Sequence of chain 1.I:
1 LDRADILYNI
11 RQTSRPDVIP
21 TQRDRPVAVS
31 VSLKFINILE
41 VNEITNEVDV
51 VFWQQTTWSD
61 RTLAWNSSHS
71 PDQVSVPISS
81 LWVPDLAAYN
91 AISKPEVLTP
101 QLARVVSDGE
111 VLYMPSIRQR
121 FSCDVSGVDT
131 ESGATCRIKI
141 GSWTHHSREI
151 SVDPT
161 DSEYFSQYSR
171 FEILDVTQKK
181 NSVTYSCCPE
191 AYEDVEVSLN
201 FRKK

Binding-site contacts:
Ligand atom O6 contacts residue THR144 of chain 1.H at 3.8 Å.
Ligand atom N1 contacts residue TRP143 of chain 1.H at 2.8 Å (h-bond).
Ligand atom C4 contacts residue CYS188 of chain 1.H at 4.3 Å (hydrophobic).
Ligand atom N1 contacts residue TYR192 of chain 1.H at 4.3 Å.
Ligand atom C11 contacts residue TRP53 of chain 1.I at 3.8 Å (hydrophobic).
Ligand atom C2 contacts residue TRP143 of chain 1.H at 3.2 Å (hydrophobic).
Ligand atom C11 contacts residue TYR185 of chain 1.H at 3.8 Å (hydrophobic).
Ligand atom C8 contacts residue TRP143 of chain 1.H at 3.8 Å (hydrophobic).
Ligand atom C12 contacts residue THR144 of chain 1.H at 3.8 Å.
Ligand atom C13 contacts residue LEU112 of chain 1.I at 4.4 Å (hydrophobic).
Ligand atom O3 contacts residue TRP143 of chain 1.H at 3.0 Å (h-bond).
Ligand atom C12 contacts residue ARG104 of chain 1.I at 3.3 Å.
Ligand atom C8 contacts residue MET114 of chain 1.I at 3.9 Å (hydrophobic).
Ligand atom C4 contacts residue CYS187 of chain 1.H at 4.1 Å (hydrophobic).
Ligand atom C13 contacts residue TRP143 of chain 1.H at 3.8 Å (hydrophobic).
Ligand atom C10 contacts residue TYR192 of chain 1.H at 3.8 Å (hydrophobic).
Ligand atom C13 contacts residue THR144 of chain 1.H at 4.0 Å.
Ligand atom C4 contacts residue TYR185 of chain 1.H at 4.3 Å (hydrophobic).
Ligand atom C9 contacts residue THR144 of chain 1.H at 4.1 Å.
Ligand atom C10 contacts residue SER142 of chain 1.H at 3.4 Å.
Ligand atom O3 contacts residue MET114 of chain 1.I at 4.3 Å.
Ligand atom C10 contacts residue TYR89 of chain 1.H at 2.9 Å (hydrophobic).
Ligand atom C13 contacts residue TYR192 of chain 1.H at 3.2 Å (hydrophobic).
Ligand atom N5 contacts residue TRP143 of chain 1.H at 3.9 Å.
Ligand atom C13 contacts residue CYS188 of chain 1.H at 3.9 Å (hydrophobic).
Ligand atom O6 contacts residue MET114 of chain 1.I at 3.5 Å.
Ligand atom N1 contacts residue TYR89 of chain 1.H at 4.2 Å.
Ligand atom C2 contacts residue MET114 of chain 1.I at 3.8 Å (hydrophobic).
Ligand atom C10 contacts residue TRP143 of chain 1.H at 3.2 Å (hydrophobic).
Ligand atom C4 contacts residue TYR192 of chain 1.H at 3.6 Å (hydrophobic).
Ligand atom N5 contacts residue THR144 of chain 1.H at 4.1 Å.
Ligand atom C9 contacts residue MET114 of chain 1.I at 4.0 Å (hydrophobic).
Ligand atom C4 contacts residue TRP143 of chain 1.H at 3.7 Å (hydrophobic).
Ligand atom C12 contacts residue LEU112 of chain 1.I at 4.0 Å (hydrophobic).
Ligand atom C9 contacts residue TRP143 of chain 1.H at 3.5 Å (hydrophobic).
Ligand atom C7 contacts residue TYR89 of chain 1.H at 4.4 Å (hydrophobic).
Ligand atom O6 contacts residue TRP143 of chain 1.H at 3.8 Å.
Ligand atom C11 contacts residue TYR89 of chain 1.H at 3.9 Å (hydrophobic).
Ligand atom N5 contacts residue LEU112 of chain 1.I at 3.9 Å.
Ligand atom C7 contacts residue TRP143 of chain 1.H at 3.8 Å (hydrophobic).

The small molecule below binds the protein below.
Small molecule (SMILES): C[C@H](CCOC(=O)N(C)C)N(C)C

Sequence of chain 1.H:
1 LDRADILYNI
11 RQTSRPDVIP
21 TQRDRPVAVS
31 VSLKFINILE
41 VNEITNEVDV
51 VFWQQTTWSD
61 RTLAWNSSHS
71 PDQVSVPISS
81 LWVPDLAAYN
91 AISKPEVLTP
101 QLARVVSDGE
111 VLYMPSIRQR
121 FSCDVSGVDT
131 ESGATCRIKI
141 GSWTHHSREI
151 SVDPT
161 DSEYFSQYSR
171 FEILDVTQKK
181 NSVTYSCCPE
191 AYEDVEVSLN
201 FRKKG